Binding-site contacts:
Ligand atom C1 contacts residue ASN67 of chain 60.A at 1.4 Å.
Ligand atom C4 contacts residue ASN67 of chain 60.A at 4.2 Å.
Ligand atom O5 contacts residue ASN67 of chain 60.A at 2.4 Å (h-bond).
Ligand atom C8 contacts residue PHE90 of chain 60.A at 3.9 Å (hydrophobic).
Ligand atom C2 contacts residue ASN67 of chain 60.A at 2.5 Å.
Ligand atom C5 contacts residue ASN67 of chain 60.A at 3.7 Å.
Ligand atom O7 contacts residue ASN67 of chain 60.A at 4.1 Å.
Ligand atom C8 contacts residue MET118 of chain 60.A at 4.3 Å (hydrophobic).
Ligand atom C7 contacts residue ASN67 of chain 60.A at 3.7 Å.
Ligand atom C3 contacts residue ASN67 of chain 60.A at 3.8 Å.
Ligand atom N2 contacts residue ASN67 of chain 60.A at 2.9 Å (h-bond).
Ligand atom C8 contacts residue ASN67 of chain 60.A at 4.2 Å.

Sequence of chain 60.A:
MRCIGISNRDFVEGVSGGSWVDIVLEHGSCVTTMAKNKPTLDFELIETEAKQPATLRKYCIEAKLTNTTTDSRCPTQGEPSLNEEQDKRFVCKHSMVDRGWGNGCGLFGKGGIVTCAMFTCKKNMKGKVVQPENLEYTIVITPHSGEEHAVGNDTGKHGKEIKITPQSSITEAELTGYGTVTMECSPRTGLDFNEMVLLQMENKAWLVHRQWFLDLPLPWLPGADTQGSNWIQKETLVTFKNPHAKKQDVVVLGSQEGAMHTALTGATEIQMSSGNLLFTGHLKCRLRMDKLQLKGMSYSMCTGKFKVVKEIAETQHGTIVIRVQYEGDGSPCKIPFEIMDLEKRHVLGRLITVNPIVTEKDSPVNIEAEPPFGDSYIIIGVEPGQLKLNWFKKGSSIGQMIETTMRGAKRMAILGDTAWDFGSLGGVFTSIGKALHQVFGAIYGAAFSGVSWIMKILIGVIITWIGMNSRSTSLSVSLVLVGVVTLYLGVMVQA

The small molecule below binds the protein below.
Small molecule (SMILES): CC(=O)N[C@@H]1[C@@H](O)[C@H](O)[C@@H](CO)O[C@H]1O